A protein and the small-molecule ligand that binds it are described below.
Small molecule (SMILES): CC(=O)N[C@H]1[C@H](O[C@H]2[C@H](O)[C@@H](NC(C)=O)CO[C@@H]2CO)O[C@H](CO)[C@@H](O[C@@H]2O[C@H](CO[C@H]3O[C@H](CO)[C@@H](O)[C@H](O)[C@@H]3O)[C@@H](O)[C@H](O[C@H]3O[C@H](CO)[C@@H](O)[C@H](O)[C@@H]3O)[C@@H]2O)[C@@H]1O

Binding-site contacts:
Ligand atom O7 contacts residue LEU228 of chain 1.A at 3.5 Å.
Ligand atom O5 contacts residue ASN271 of chain 1.A at 2.4 Å (h-bond).
Ligand atom O7 contacts residue LYS204 of chain 1.A at 2.8 Å (salt-bridge).
Ligand atom C8 contacts residue SER232 of chain 1.A at 3.7 Å.
Ligand atom N2 contacts residue ASN271 of chain 1.A at 2.8 Å (h-bond).
Ligand atom O7 contacts residue ASN444 of chain 1.A at 3.6 Å.
Ligand atom O7 contacts residue TYR446 of chain 1.A at 3.7 Å.
Ligand atom C8 contacts residue SER208 of chain 1.A at 3.4 Å.
Ligand atom O6 contacts residue LEU228 of chain 1.A at 3.7 Å.
Ligand atom C7 contacts residue ASP230 of chain 1.A at 3.8 Å.
Ligand atom C8 contacts residue LYS204 of chain 1.A at 3.9 Å.
Ligand atom N2 contacts residue LEU228 of chain 1.A at 3.9 Å.
Ligand atom C7 contacts residue PHE445 of chain 1.A at 3.9 Å (hydrophobic).
Ligand atom C1 contacts residue ASN271 of chain 1.A at 1.4 Å.
Ligand atom C1 contacts residue HIS442 of chain 1.A at 3.9 Å.
Ligand atom O3 contacts residue ASN444 of chain 1.A at 3.8 Å.
Ligand atom C2 contacts residue HIS442 of chain 1.A at 3.5 Å.
Ligand atom O6 contacts residue TYR269 of chain 1.A at 3.0 Å.
Ligand atom C6 contacts residue HIS442 of chain 1.A at 3.5 Å.
Ligand atom N2 contacts residue ASP230 of chain 1.A at 2.9 Å (salt-bridge).
Ligand atom C8 contacts residue ASP230 of chain 1.A at 3.7 Å.
Ligand atom C3 contacts residue ASN271 of chain 1.A at 3.7 Å.
Ligand atom C1 contacts residue HIS442 of chain 1.A at 3.8 Å.
Ligand atom C7 contacts residue LYS204 of chain 1.A at 3.7 Å.
Ligand atom C5 contacts residue ASN271 of chain 1.A at 3.7 Å.
Ligand atom C6 contacts residue SER443 of chain 1.A at 3.7 Å.
Ligand atom C7 contacts residue LEU228 of chain 1.A at 3.5 Å (hydrophobic).
Ligand atom C2 contacts residue ASN444 of chain 1.A at 3.8 Å.
Ligand atom C3 contacts residue ASP230 of chain 1.A at 3.8 Å.
Ligand atom O4 contacts residue PHE206 of chain 1.A at 3.7 Å.
Ligand atom C2 contacts residue ASN271 of chain 1.A at 2.4 Å.
Ligand atom C2 contacts residue ASP230 of chain 1.A at 3.6 Å.
Ligand atom C7 contacts residue ASN271 of chain 1.A at 3.7 Å.
Ligand atom O7 contacts residue PHE445 of chain 1.A at 2.8 Å (h-bond).
Ligand atom C6 contacts residue ASN444 of chain 1.A at 3.9 Å.
Ligand atom O4 contacts residue LEU228 of chain 1.A at 3.7 Å.
Ligand atom C8 contacts residue PHE445 of chain 1.A at 3.7 Å (hydrophobic).
Ligand atom O6 contacts residue HIS442 of chain 1.A at 3.5 Å (h-bond).
Ligand atom C8 contacts residue TYR269 of chain 1.A at 3.5 Å (hydrophobic).
Ligand atom C1 contacts residue ASP230 of chain 1.A at 3.6 Å.

Sequence of chain 1.A:
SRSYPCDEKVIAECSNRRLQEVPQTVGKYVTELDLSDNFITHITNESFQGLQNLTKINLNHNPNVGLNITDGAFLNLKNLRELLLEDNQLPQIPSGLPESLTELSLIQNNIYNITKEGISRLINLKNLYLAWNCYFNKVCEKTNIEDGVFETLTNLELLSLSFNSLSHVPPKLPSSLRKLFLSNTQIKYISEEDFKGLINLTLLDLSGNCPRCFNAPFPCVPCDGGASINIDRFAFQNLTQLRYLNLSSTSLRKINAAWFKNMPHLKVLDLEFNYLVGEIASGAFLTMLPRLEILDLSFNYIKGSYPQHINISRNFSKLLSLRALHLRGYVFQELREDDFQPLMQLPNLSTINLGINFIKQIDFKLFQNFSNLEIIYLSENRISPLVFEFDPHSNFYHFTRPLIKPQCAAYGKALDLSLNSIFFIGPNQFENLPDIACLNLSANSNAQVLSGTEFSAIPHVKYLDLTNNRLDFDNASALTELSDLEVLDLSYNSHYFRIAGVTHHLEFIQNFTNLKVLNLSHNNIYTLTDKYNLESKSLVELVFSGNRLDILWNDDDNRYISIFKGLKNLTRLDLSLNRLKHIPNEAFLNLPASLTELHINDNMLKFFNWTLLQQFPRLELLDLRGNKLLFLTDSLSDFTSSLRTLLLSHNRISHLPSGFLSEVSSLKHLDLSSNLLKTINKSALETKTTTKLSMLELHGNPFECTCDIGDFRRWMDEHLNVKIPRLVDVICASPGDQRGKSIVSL